The small molecule below binds the protein below.
Small molecule (SMILES): CC(C)C[C@@H](C=O)NC(=O)[C@H](CCCNC(N)=[NH2+])NC(=O)[C@H](CCC(=O)O)NC(=O)[C@H](COP(=O)(O)O)NC(=O)[C@H](CC(C)C)NC(=O)[C@H](CO)NC(=O)[C@H](CCCNC(N)=[NH2+])NC(=O)[C@@H](N)C(C)C

Sequence of chain 1.A:
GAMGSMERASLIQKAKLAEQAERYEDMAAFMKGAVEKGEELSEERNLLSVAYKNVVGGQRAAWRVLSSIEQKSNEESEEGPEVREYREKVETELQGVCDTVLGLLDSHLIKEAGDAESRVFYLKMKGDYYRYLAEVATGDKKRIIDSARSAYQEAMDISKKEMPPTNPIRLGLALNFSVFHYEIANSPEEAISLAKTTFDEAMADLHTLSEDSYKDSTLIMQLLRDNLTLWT

Binding-site contacts:
Ligand atom OG contacts residue TRP235 of chain 1.A at 3.0 Å (h-bond).
Ligand atom CG contacts residue LEU227 of chain 1.A at 3.7 Å (hydrophobic).
Ligand atom O3P contacts residue ARG134 of chain 1.A at 2.9 Å (salt-bridge).
Ligand atom N contacts residue GLU187 of chain 1.A at 3.3 Å (salt-bridge).
Ligand atom C contacts residue LEU179 of chain 1.A at 3.7 Å (hydrophobic).
Ligand atom C contacts residue ASN231 of chain 1.A at 3.7 Å.
Ligand atom O3P contacts residue TYR135 of chain 1.A at 2.7 Å (h-bond).
Ligand atom NE contacts residue ARG65 of chain 1.A at 3.5 Å (salt-bridge).
Ligand atom O2P contacts residue ARG61 of chain 1.A at 3.0 Å (salt-bridge).
Ligand atom OE2 contacts residue LYS127 of chain 1.A at 2.7 Å (salt-bridge).
Ligand atom CD contacts residue ARG65 of chain 1.A at 3.3 Å.
Ligand atom CB contacts residue ASN180 of chain 1.A at 3.3 Å.
Ligand atom O contacts residue ASN231 of chain 1.A at 2.8 Å (h-bond).
Ligand atom CA contacts residue ASN231 of chain 1.A at 3.6 Å.
Ligand atom CD2 contacts residue LYS54 of chain 1.A at 3.7 Å.
Ligand atom O1P contacts residue LYS54 of chain 1.A at 2.5 Å (salt-bridge).
Ligand atom P contacts residue LYS54 of chain 1.A at 3.7 Å.
Ligand atom CG contacts residue ASN231 of chain 1.A at 3.7 Å.
Ligand atom CB contacts residue ASN180 of chain 1.A at 3.5 Å.
Ligand atom CG1 contacts residue LEU234 of chain 1.A at 3.6 Å (hydrophobic).
Ligand atom O2P contacts residue ARG134 of chain 1.A at 2.8 Å (salt-bridge).
Ligand atom CA contacts residue ASN180 of chain 1.A at 3.6 Å.
Ligand atom CB contacts residue ASN231 of chain 1.A at 3.5 Å.
Ligand atom N contacts residue LEU179 of chain 1.A at 3.5 Å.
Ligand atom CA contacts residue ASN231 of chain 1.A at 3.6 Å.
Ligand atom O1P contacts residue ARG61 of chain 1.A at 2.9 Å (salt-bridge).
Ligand atom CB contacts residue GLU187 of chain 1.A at 3.6 Å.
Ligand atom OG contacts residue GLU187 of chain 1.A at 2.7 Å (salt-bridge).
Ligand atom CA contacts residue LEU179 of chain 1.A at 3.6 Å (hydrophobic).
Ligand atom OE1 contacts residue GLY176 of chain 1.A at 3.7 Å.
Ligand atom N contacts residue ASN231 of chain 1.A at 2.8 Å (h-bond).
Ligand atom O contacts residue LEU179 of chain 1.A at 3.5 Å.
Ligand atom OE1 contacts residue LYS127 of chain 1.A at 3.3 Å.
Ligand atom O contacts residue VAL183 of chain 1.A at 3.4 Å.
Ligand atom CA contacts residue ASN180 of chain 1.A at 3.7 Å.
Ligand atom N contacts residue ASN180 of chain 1.A at 2.8 Å (h-bond).
Ligand atom CD1 contacts residue ASN55 of chain 1.A at 3.3 Å.
Ligand atom CD contacts residue LYS127 of chain 1.A at 3.3 Å.
Ligand atom CD1 contacts residue ASP230 of chain 1.A at 3.7 Å.
Ligand atom O3P contacts residue LYS54 of chain 1.A at 3.5 Å.